This small molecule binds to this protein.
Small molecule (SMILES): CC(=O)N[C@H]1[C@H](O[C@H]2[C@H](O)[C@@H](NC(C)=O)CO[C@@H]2CO)O[C@H](CO)[C@@H](O)[C@@H]1O

Sequence of chain 1.A:
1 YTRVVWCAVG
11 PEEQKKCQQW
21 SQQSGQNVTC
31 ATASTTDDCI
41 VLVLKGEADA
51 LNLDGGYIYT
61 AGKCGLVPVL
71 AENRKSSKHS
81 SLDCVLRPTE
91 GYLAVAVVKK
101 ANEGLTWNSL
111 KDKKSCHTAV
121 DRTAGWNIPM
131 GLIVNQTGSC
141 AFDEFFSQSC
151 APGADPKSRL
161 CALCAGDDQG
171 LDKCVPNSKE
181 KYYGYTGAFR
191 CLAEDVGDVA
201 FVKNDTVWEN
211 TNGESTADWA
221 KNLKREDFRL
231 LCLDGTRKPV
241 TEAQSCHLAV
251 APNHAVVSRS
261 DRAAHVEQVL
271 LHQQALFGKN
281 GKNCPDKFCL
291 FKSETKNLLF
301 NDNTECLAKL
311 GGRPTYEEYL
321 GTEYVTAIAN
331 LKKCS

Binding-site contacts:
Ligand atom C7 contacts residue ASN204 of chain 1.A at 3.5 Å.
Ligand atom O5 contacts residue TRP208 of chain 1.A at 3.7 Å.
Ligand atom C6 contacts residue GLU209 of chain 1.A at 4.5 Å.
Ligand atom C8 contacts residue TRP208 of chain 1.A at 4.2 Å (hydrophobic).
Ligand atom O6 contacts residue GLU209 of chain 1.A at 4.0 Å.
Ligand atom O5 contacts residue ASN204 of chain 1.A at 2.2 Å (h-bond).
Ligand atom C6 contacts residue SER77 of chain 1.A at 4.2 Å.
Ligand atom O6 contacts residue SER77 of chain 1.A at 3.8 Å.
Ligand atom C2 contacts residue ASN204 of chain 1.A at 2.4 Å.
Ligand atom O6 contacts residue SER76 of chain 1.A at 4.3 Å.
Ligand atom C6 contacts residue SER76 of chain 1.A at 3.7 Å.
Ligand atom O7 contacts residue ASN204 of chain 1.A at 3.7 Å.
Ligand atom C7 contacts residue TRP208 of chain 1.A at 4.1 Å (hydrophobic).
Ligand atom O7 contacts residue TRP208 of chain 1.A at 3.3 Å.
Ligand atom O7 contacts residue LEU93 of chain 1.A at 3.7 Å.
Ligand atom C4 contacts residue LYS75 of chain 1.A at 3.9 Å.
Ligand atom C1 contacts residue TRP208 of chain 1.A at 3.7 Å (hydrophobic).
Ligand atom C8 contacts residue GLU214 of chain 1.A at 3.6 Å.
Ligand atom C8 contacts residue LEU93 of chain 1.A at 3.7 Å (hydrophobic).
Ligand atom C8 contacts residue ARG225 of chain 1.A at 4.4 Å.
Ligand atom O6 contacts residue ASP205 of chain 1.A at 2.8 Å (salt-bridge).
Ligand atom C1 contacts residue ASN204 of chain 1.A at 1.4 Å.
Ligand atom C3 contacts residue ASN204 of chain 1.A at 3.7 Å.
Ligand atom C5 contacts residue ASP205 of chain 1.A at 4.0 Å.
Ligand atom O4 contacts residue LYS75 of chain 1.A at 2.6 Å (salt-bridge).
Ligand atom C5 contacts residue TRP208 of chain 1.A at 3.5 Å (hydrophobic).
Ligand atom C8 contacts residue ALA243 of chain 1.A at 4.2 Å (hydrophobic).
Ligand atom C6 contacts residue TRP208 of chain 1.A at 3.5 Å (hydrophobic).
Ligand atom O5 contacts residue ASP205 of chain 1.A at 3.4 Å (salt-bridge).
Ligand atom C6 contacts residue ASP205 of chain 1.A at 3.6 Å.
Ligand atom C5 contacts residue LYS75 of chain 1.A at 3.9 Å.
Ligand atom C4 contacts residue ASN204 of chain 1.A at 4.1 Å.
Ligand atom N2 contacts residue ASN204 of chain 1.A at 2.9 Å (h-bond).
Ligand atom C1 contacts residue ASP205 of chain 1.A at 4.3 Å.
Ligand atom C7 contacts residue LEU93 of chain 1.A at 3.9 Å (hydrophobic).
Ligand atom C8 contacts residue GLN244 of chain 1.A at 3.6 Å.
Ligand atom C6 contacts residue LYS75 of chain 1.A at 4.0 Å.
Ligand atom C5 contacts residue ASN204 of chain 1.A at 3.5 Å.